Sequence of chain 1.A:
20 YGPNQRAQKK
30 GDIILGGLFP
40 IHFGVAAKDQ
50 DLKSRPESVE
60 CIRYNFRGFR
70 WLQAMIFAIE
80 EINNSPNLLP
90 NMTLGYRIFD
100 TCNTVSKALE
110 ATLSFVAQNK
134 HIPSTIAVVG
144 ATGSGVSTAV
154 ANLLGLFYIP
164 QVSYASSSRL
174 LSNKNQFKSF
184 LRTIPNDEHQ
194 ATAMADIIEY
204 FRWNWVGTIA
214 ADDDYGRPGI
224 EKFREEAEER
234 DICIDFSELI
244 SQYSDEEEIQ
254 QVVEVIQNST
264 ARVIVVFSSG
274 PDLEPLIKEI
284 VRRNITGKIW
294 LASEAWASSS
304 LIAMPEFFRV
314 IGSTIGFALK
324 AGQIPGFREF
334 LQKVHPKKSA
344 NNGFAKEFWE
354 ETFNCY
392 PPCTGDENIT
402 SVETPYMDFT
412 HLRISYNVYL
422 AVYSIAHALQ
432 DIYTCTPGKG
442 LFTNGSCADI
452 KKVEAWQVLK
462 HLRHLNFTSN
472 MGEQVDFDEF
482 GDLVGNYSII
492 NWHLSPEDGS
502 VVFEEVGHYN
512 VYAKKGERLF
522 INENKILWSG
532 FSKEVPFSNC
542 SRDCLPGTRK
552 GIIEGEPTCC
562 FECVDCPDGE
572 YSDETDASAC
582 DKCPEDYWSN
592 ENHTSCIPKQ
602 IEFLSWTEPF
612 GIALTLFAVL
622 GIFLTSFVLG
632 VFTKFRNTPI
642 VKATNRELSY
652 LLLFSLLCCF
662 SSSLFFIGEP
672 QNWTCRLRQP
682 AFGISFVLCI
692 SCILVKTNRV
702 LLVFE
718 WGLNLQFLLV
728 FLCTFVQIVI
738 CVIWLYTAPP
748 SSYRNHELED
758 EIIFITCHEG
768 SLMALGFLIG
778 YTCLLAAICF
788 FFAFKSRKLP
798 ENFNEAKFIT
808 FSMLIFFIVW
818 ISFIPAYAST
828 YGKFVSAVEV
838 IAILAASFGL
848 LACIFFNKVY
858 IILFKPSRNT

Binding-site contacts:
Ligand atom C5 contacts residue ASN467 of chain 1.A at 3.7 Å.
Ligand atom C1 contacts residue ASN467 of chain 1.A at 1.4 Å.
Ligand atom O7 contacts residue ASN467 of chain 1.A at 3.5 Å (h-bond).
Ligand atom N2 contacts residue ASN467 of chain 1.A at 2.9 Å (h-bond).
Ligand atom C8 contacts residue ASN467 of chain 1.A at 3.6 Å.
Ligand atom C7 contacts residue ASN467 of chain 1.A at 3.4 Å.
Ligand atom N2 contacts residue GLN475 of chain 1.A at 4.0 Å.
Ligand atom C4 contacts residue ASN467 of chain 1.A at 4.3 Å.
Ligand atom O5 contacts residue ASN467 of chain 1.A at 2.4 Å (h-bond).
Ligand atom C2 contacts residue ASN467 of chain 1.A at 2.5 Å.
Ligand atom C3 contacts residue ASN467 of chain 1.A at 3.8 Å.
Ligand atom O3 contacts residue GLN475 of chain 1.A at 3.3 Å (h-bond).
Ligand atom C3 contacts residue GLN475 of chain 1.A at 4.2 Å.
Ligand atom C2 contacts residue GLN475 of chain 1.A at 3.6 Å.

This protein binds this small molecule.
Small molecule (SMILES): CC(=O)N[C@@H]1[C@@H](O)[C@H](O)[C@@H](CO)O[C@H]1O